Binding-site contacts:
Ligand atom C10 contacts residue SER119 of chain 1.B at 4.2 Å.
Ligand atom N2 contacts residue GLU120 of chain 1.B at 3.6 Å (salt-bridge).
Ligand atom C10 contacts residue GLU120 of chain 1.B at 3.8 Å.
Ligand atom C9 contacts residue GLU120 of chain 1.B at 4.0 Å.
Ligand atom C11 contacts residue SER119 of chain 1.B at 3.7 Å.
Ligand atom O3 contacts residue GLY122 of chain 1.B at 4.4 Å.
Ligand atom C11 contacts residue GLU120 of chain 1.B at 4.4 Å.
Ligand atom O3 contacts residue SER119 of chain 1.B at 3.3 Å (h-bond).
Ligand atom C9 contacts residue SER119 of chain 1.B at 4.4 Å.
Ligand atom C9 contacts residue GLY122 of chain 1.B at 3.6 Å.
Ligand atom C6 contacts residue ASP121 of chain 1.B at 3.5 Å.
Ligand atom N2 contacts residue GLY122 of chain 1.B at 3.6 Å.
Ligand atom C7 contacts residue GLU120 of chain 1.B at 4.4 Å.
Ligand atom C4 contacts residue ASP121 of chain 1.B at 4.3 Å.
Ligand atom N2 contacts residue ASP121 of chain 1.B at 4.1 Å.
Ligand atom O2 contacts residue GLY122 of chain 1.B at 3.4 Å.
Ligand atom C10 contacts residue GLY122 of chain 1.B at 4.5 Å.
Ligand atom C1 contacts residue GLN123 of chain 1.B at 4.3 Å.
Ligand atom C5 contacts residue ASP121 of chain 1.B at 3.7 Å.
Ligand atom C2 contacts residue GLY122 of chain 1.B at 4.4 Å.
Ligand atom C7 contacts residue GLY122 of chain 1.B at 3.5 Å.
Ligand atom O3 contacts residue GLU120 of chain 1.B at 4.1 Å.
Ligand atom C6 contacts residue GLY122 of chain 1.B at 4.0 Å.
Ligand atom C6 contacts residue GLU120 of chain 1.B at 4.4 Å.
Ligand atom C3 contacts residue GLY122 of chain 1.B at 4.3 Å.
Ligand atom C8 contacts residue GLY122 of chain 1.B at 3.7 Å.
Ligand atom C1 contacts residue GLY122 of chain 1.B at 3.3 Å.
Ligand atom C7 contacts residue ASP121 of chain 1.B at 4.0 Å.

A small-molecule ligand and the protein it binds are described below.
Small molecule (SMILES): COCC(=O)Nc1cccc(NC(C)=O)c1

Sequence of chain 1.B:
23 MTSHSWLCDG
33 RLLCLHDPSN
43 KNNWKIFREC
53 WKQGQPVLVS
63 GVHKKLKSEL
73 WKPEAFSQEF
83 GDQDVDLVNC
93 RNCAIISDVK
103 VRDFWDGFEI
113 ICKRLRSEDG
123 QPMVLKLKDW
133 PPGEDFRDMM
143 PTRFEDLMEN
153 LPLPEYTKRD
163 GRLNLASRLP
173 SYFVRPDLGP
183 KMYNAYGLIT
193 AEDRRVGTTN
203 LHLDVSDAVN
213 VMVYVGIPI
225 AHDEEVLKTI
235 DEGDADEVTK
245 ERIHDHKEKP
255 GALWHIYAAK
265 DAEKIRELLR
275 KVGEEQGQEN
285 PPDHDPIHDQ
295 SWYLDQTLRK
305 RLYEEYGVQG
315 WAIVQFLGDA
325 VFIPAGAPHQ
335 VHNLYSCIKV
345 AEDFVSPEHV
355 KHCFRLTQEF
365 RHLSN